Sequence of chain 2.E:
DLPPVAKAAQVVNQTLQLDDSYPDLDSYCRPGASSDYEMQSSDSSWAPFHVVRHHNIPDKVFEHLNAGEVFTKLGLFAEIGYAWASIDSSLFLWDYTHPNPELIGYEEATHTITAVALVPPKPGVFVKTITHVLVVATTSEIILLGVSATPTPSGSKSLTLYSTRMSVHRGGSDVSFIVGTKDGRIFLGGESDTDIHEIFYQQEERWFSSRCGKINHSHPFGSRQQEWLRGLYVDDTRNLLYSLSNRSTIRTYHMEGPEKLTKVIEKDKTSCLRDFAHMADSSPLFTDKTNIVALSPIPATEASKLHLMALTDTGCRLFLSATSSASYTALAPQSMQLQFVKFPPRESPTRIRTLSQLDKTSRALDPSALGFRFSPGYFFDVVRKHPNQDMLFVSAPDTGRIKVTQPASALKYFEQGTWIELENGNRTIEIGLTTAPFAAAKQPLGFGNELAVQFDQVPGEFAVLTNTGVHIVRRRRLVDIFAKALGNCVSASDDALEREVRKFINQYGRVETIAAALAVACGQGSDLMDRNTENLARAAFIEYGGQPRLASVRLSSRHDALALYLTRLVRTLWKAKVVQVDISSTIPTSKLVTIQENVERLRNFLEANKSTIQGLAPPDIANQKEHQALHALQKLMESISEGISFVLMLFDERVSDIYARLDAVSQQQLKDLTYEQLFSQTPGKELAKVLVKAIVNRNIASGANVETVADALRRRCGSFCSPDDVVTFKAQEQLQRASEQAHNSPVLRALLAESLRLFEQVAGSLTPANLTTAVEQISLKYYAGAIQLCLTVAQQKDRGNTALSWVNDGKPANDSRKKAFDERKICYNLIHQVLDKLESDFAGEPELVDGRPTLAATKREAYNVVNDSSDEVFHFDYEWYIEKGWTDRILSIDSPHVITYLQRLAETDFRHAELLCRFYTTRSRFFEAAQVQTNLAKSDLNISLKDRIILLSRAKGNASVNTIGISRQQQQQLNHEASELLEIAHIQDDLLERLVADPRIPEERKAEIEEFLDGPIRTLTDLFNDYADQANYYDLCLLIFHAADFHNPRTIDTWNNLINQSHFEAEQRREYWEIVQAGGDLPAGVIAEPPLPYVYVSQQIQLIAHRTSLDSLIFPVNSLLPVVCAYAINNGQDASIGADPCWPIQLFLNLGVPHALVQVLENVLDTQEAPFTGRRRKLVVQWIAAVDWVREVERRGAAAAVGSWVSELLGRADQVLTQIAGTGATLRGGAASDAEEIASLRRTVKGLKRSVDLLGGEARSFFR

Sequence of chain 2.HD:
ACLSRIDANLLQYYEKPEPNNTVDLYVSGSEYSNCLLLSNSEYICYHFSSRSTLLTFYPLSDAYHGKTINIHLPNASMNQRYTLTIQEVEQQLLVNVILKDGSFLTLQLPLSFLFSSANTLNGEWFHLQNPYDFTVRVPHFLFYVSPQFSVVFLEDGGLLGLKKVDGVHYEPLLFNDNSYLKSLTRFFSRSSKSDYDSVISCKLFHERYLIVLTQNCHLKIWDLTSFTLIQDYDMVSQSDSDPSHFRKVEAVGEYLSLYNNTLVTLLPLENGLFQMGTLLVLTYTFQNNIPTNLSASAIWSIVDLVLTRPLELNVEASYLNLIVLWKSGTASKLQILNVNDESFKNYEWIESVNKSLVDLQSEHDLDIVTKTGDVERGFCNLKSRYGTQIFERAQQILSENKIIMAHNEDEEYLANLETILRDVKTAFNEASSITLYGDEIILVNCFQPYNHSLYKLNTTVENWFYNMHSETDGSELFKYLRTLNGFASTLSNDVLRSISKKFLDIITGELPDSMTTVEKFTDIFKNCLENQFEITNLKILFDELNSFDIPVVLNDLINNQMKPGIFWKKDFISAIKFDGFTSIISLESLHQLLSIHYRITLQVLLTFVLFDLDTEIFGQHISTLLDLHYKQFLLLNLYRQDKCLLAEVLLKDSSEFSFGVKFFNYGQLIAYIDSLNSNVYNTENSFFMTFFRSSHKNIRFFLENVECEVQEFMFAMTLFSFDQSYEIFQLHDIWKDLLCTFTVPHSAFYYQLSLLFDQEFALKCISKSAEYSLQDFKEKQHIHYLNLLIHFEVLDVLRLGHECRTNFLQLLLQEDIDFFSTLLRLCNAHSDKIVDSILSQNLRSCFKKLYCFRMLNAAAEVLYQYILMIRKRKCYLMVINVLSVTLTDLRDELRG

This protein binds this small molecule.
Small molecule (SMILES): CC[C@H](C)[C@H](NC(=O)[C@@H](NC(=O)[C@H](CC(C)C)NC(=O)[C@@H](N)CCCCN)C(C)C)C(=O)N[C@@H](CC(N)=O)C(=O)N[C@@H](CCCCN)C(=O)N[C@@H](CC(=O)O)C(=O)N[C@@H](CCSC)C(=O)N[C@@H](CCCN=C(N)N)C(=O)N[C@H](C(=O)N[C@@H](CC(=O)O)C(=O)N[C@@H](CC(C)C)C(=O)N[C@@H](Cc1ccccc1)C(=O)N[C@@H](CO)C(=O)N1CCC[C@H]1C(=O)N1CCC[C@H]1C(=O)N[C@H](C=O)CC(N)=O)[C@@H](C)O

Binding-site contacts:
Ligand atom C contacts residue ASN1069 of chain 2.E at 3.7 Å.
Ligand atom N contacts residue ASN1069 of chain 2.E at 3.0 Å (h-bond).
Ligand atom CD1 contacts residue THR1065 of chain 2.E at 2.6 Å.
Ligand atom CA contacts residue THR1065 of chain 2.E at 3.4 Å.
Ligand atom CD1 contacts residue ILE1053 of chain 2.E at 3.6 Å (hydrophobic).
Ligand atom CG contacts residue GLN1074 of chain 2.E at 3.5 Å.
Ligand atom CZ contacts residue ASP1073 of chain 2.E at 3.6 Å.
Ligand atom CE2 contacts residue GLN1074 of chain 2.E at 3.2 Å.
Ligand atom CB contacts residue GLN1074 of chain 2.E at 3.7 Å.
Ligand atom CZ contacts residue GLN1074 of chain 2.E at 3.4 Å.
Ligand atom CD contacts residue ASN1069 of chain 2.E at 3.7 Å.
Ligand atom CG2 contacts residue PHE1068 of chain 2.E at 3.6 Å (hydrophobic).
Ligand atom CG contacts residue LYS431 of chain 2.HD at 3.6 Å.
Ligand atom NZ contacts residue ASP1073 of chain 2.E at 3.3 Å (salt-bridge).
Ligand atom CA contacts residue ASN1069 of chain 2.E at 3.4 Å.
Ligand atom CB contacts residue GLN1074 of chain 2.E at 3.3 Å.
Ligand atom C contacts residue THR1065 of chain 2.E at 2.9 Å.
Ligand atom C contacts residue THR1065 of chain 2.E at 3.7 Å.
Ligand atom O contacts residue THR1065 of chain 2.E at 2.7 Å.
Ligand atom CG contacts residue THR1065 of chain 2.E at 3.6 Å.
Ligand atom CB contacts residue THR1065 of chain 2.E at 3.6 Å.
Ligand atom CD1 contacts residue LEU1064 of chain 2.E at 3.4 Å (hydrophobic).
Ligand atom CD2 contacts residue ALA1075 of chain 2.E at 3.6 Å (hydrophobic).
Ligand atom OD1 contacts residue LYS431 of chain 2.HD at 2.6 Å (salt-bridge).
Ligand atom CD2 contacts residue GLN1074 of chain 2.E at 3.2 Å.
Ligand atom O contacts residue THR1065 of chain 2.E at 3.5 Å (h-bond).
Ligand atom NE contacts residue GLN1074 of chain 2.E at 3.6 Å (h-bond).
Ligand atom NH1 contacts residue GLN1074 of chain 2.E at 3.8 Å.
Ligand atom O contacts residue ARG1049 of chain 2.E at 3.0 Å.
Ligand atom CD1 contacts residue ARG1049 of chain 2.E at 3.0 Å.
Ligand atom NH1 contacts residue ASN1069 of chain 2.E at 2.6 Å (h-bond).
Ligand atom O contacts residue ASN1069 of chain 2.E at 3.0 Å (h-bond).
Ligand atom NH1 contacts residue ASP1073 of chain 2.E at 3.4 Å (salt-bridge).
Ligand atom CD1 contacts residue PHE1068 of chain 2.E at 3.5 Å (hydrophobic).
Ligand atom CG1 contacts residue PHE1068 of chain 2.E at 3.6 Å (hydrophobic).
Ligand atom NH2 contacts residue ASP1073 of chain 2.E at 3.0 Å (salt-bridge).
Ligand atom N contacts residue THR1065 of chain 2.E at 2.3 Å (h-bond).
Ligand atom CA contacts residue THR1065 of chain 2.E at 2.7 Å.
Ligand atom CD contacts residue GLN1074 of chain 2.E at 2.8 Å.
Ligand atom CG2 contacts residue ASN1069 of chain 2.E at 3.3 Å.